Binding-site contacts:
Ligand atom C4 contacts residue ALA24 of chain 50.D at 3.9 Å (hydrophobic).
Ligand atom O23 contacts residue TYR110 of chain 50.B at 3.5 Å.
Ligand atom C21 contacts residue TYR203 of chain 50.B at 3.7 Å (hydrophobic).
Ligand atom C13 contacts residue PHE236 of chain 50.B at 3.8 Å (hydrophobic).
Ligand atom N4 contacts residue LEU239 of chain 50.B at 3.6 Å.
Ligand atom C16 contacts residue MET130 of chain 50.B at 3.8 Å (hydrophobic).
Ligand atom O24 contacts residue PHE236 of chain 50.B at 3.9 Å.
Ligand atom C9 contacts residue VAL194 of chain 50.B at 3.8 Å (hydrophobic).
Ligand atom C3 contacts residue TYR157 of chain 50.B at 3.4 Å (hydrophobic).
Ligand atom N6 contacts residue VAL194 of chain 50.B at 3.6 Å.
Ligand atom C7 contacts residue ILE25 of chain 50.D at 3.8 Å (hydrophobic).
Ligand atom N3 contacts residue LEU239 of chain 50.B at 3.8 Å.
Ligand atom C3 contacts residue ALA24 of chain 50.D at 3.6 Å (hydrophobic).
Ligand atom N4 contacts residue ILE192 of chain 50.B at 3.6 Å.
Ligand atom C1 contacts residue ILE181 of chain 50.B at 3.5 Å (hydrophobic).
Ligand atom C8 contacts residue VAL194 of chain 50.B at 3.8 Å (hydrophobic).
Ligand atom C17 contacts residue MET130 of chain 50.B at 3.7 Å (hydrophobic).
Ligand atom C25 contacts residue THR109 of chain 50.B at 3.2 Å.
Ligand atom C10 contacts residue PHE132 of chain 50.B at 3.7 Å (hydrophobic).
Ligand atom C11 contacts residue PHE132 of chain 50.B at 3.5 Å (hydrophobic).
Ligand atom C18 contacts residue TYR110 of chain 50.B at 3.8 Å (hydrophobic).
Ligand atom C7 contacts residue TYR157 of chain 50.B at 3.5 Å (hydrophobic).
Ligand atom C10 contacts residue ILE108 of chain 50.B at 3.5 Å (hydrophobic).
Ligand atom C7 contacts residue VAL194 of chain 50.B at 3.6 Å (hydrophobic).
Ligand atom C20 contacts residue PHE236 of chain 50.B at 3.4 Å (hydrophobic).
Ligand atom C19 contacts residue PHE236 of chain 50.B at 3.6 Å (hydrophobic).
Ligand atom C13 contacts residue ILE108 of chain 50.B at 3.6 Å (hydrophobic).
Ligand atom C1 contacts residue ILE155 of chain 50.B at 3.8 Å (hydrophobic).
Ligand atom C22 contacts residue PHE236 of chain 50.B at 3.3 Å (hydrophobic).
Ligand atom O23 contacts residue PHE236 of chain 50.B at 3.3 Å.
Ligand atom N3 contacts residue ILE192 of chain 50.B at 3.7 Å.
Ligand atom C3 contacts residue PRO179 of chain 50.B at 3.6 Å (hydrophobic).
Ligand atom C4 contacts residue TYR157 of chain 50.B at 3.5 Å (hydrophobic).
Ligand atom C19 contacts residue TYR110 of chain 50.B at 3.8 Å (hydrophobic).
Ligand atom C8 contacts residue TYR157 of chain 50.B at 3.4 Å (hydrophobic).
Ligand atom C12 contacts residue PHE236 of chain 50.B at 3.7 Å (hydrophobic).
Ligand atom C22 contacts residue TYR110 of chain 50.B at 3.3 Å (hydrophobic).
Ligand atom O24 contacts residue THR109 of chain 50.B at 3.6 Å.
Ligand atom O24 contacts residue TYR110 of chain 50.B at 3.3 Å.
Ligand atom O15 contacts residue MET130 of chain 50.B at 3.8 Å.

This protein binds this small molecule.
Small molecule (SMILES): CCOC(=O)c1ccc(OCCCC2CCN(c3ccc(C)nn3)CC2)cc1

Sequence of chain 46.D:
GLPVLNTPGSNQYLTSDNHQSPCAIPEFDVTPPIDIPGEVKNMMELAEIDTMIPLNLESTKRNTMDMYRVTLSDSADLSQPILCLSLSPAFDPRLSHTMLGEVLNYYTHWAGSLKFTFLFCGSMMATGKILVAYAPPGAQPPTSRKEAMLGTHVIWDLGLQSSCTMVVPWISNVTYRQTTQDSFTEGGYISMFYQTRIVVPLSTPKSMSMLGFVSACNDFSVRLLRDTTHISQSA

Sequence of chain 50.D:
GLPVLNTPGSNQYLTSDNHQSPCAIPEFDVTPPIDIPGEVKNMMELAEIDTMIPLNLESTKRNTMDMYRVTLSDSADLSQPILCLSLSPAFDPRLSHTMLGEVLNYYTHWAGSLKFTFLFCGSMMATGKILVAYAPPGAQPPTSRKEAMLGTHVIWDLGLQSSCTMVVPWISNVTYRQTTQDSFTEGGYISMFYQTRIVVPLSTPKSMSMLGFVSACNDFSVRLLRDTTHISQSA

Sequence of chain 50.B:
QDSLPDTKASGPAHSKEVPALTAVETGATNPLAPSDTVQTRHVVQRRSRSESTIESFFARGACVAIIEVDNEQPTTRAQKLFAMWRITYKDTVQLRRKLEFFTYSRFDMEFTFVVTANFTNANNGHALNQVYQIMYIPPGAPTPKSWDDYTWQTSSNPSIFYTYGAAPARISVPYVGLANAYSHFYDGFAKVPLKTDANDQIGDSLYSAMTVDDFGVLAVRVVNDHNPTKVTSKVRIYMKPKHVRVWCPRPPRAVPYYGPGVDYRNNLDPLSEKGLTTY